This protein binds this small molecule.
Small molecule (SMILES): CC(=O)N[C@@H]1[C@@H](O)[C@H](O)[C@@H](CO)O[C@H]1O

Sequence of chain 31.F:
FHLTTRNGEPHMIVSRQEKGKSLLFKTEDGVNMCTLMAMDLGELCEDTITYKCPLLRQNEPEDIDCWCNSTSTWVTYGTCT

Binding-site contacts:
Ligand atom C6 contacts residue NAG1 of chain 31.DA at 4.3 Å.
Ligand atom O1 contacts residue SER70 of chain 31.F at 4.2 Å.
Ligand atom O5 contacts residue MET33 of chain 31.F at 4.2 Å.
Ligand atom C1 contacts residue VAL31 of chain 31.F at 4.3 Å (hydrophobic).
Ligand atom C5 contacts residue NAG1 of chain 31.DA at 4.3 Å.
Ligand atom C8 contacts residue ASN69 of chain 31.F at 3.4 Å.
Ligand atom N2 contacts residue ASN69 of chain 31.F at 4.3 Å.
Ligand atom C4 contacts residue NAG1 of chain 31.DA at 3.2 Å.
Ligand atom C3 contacts residue NAG1 of chain 31.DA at 3.7 Å.
Ligand atom O1 contacts residue VAL31 of chain 31.F at 3.4 Å (h-bond).
Ligand atom C1 contacts residue ASN69 of chain 31.F at 2.7 Å.
Ligand atom C5 contacts residue MET33 of chain 31.F at 3.7 Å (hydrophobic).
Ligand atom C5 contacts residue VAL31 of chain 31.F at 4.2 Å (hydrophobic).
Ligand atom C7 contacts residue ASN69 of chain 31.F at 3.8 Å.
Ligand atom O5 contacts residue ASN69 of chain 31.F at 2.8 Å (h-bond).
Ligand atom C8 contacts residue SER70 of chain 31.F at 3.7 Å.
Ligand atom O4 contacts residue NAG1 of chain 31.DA at 3.0 Å.
Ligand atom C3 contacts residue VAL31 of chain 31.F at 3.0 Å (hydrophobic).
Ligand atom C4 contacts residue VAL31 of chain 31.F at 3.8 Å (hydrophobic).
Ligand atom C6 contacts residue LEU24 of chain 31.F at 4.5 Å (hydrophobic).
Ligand atom N2 contacts residue VAL31 of chain 31.F at 4.0 Å.
Ligand atom C2 contacts residue ASN69 of chain 31.F at 4.2 Å.
Ligand atom O1 contacts residue ASN69 of chain 31.F at 2.1 Å (h-bond).
Ligand atom C8 contacts residue ARG57 of chain 31.F at 4.2 Å.
Ligand atom O1 contacts residue MET33 of chain 31.F at 3.9 Å.
Ligand atom O6 contacts residue NAG1 of chain 31.DA at 3.0 Å.
Ligand atom O3 contacts residue VAL31 of chain 31.F at 3.6 Å.
Ligand atom C6 contacts residue MET33 of chain 31.F at 3.5 Å (hydrophobic).
Ligand atom C2 contacts residue VAL31 of chain 31.F at 4.0 Å (hydrophobic).
Ligand atom C6 contacts residue ASN69 of chain 31.F at 4.4 Å.
Ligand atom C5 contacts residue ASN69 of chain 31.F at 3.7 Å.
Ligand atom O3 contacts residue NAG1 of chain 31.DA at 2.6 Å (h-bond).
Ligand atom O4 contacts residue VAL31 of chain 31.F at 3.3 Å.
Ligand atom C7 contacts residue SER70 of chain 31.F at 4.4 Å.
Ligand atom O7 contacts residue ASN69 of chain 31.F at 3.8 Å.